Binding-site contacts:
Ligand atom C1 contacts residue TYR177 of chain 1.A at 4.2 Å (hydrophobic).
Ligand atom C1 contacts residue PRO146 of chain 1.A at 4.2 Å (hydrophobic).
Ligand atom C35 contacts residue ARG153 of chain 1.A at 4.1 Å.
Ligand atom C18 contacts residue TRP151 of chain 1.A at 4.1 Å (hydrophobic).
Ligand atom C15 contacts residue TRP151 of chain 1.A at 3.9 Å (hydrophobic).
Ligand atom C12 contacts residue ALA180 of chain 1.A at 4.3 Å (hydrophobic).
Ligand atom O49 contacts residue ASP154 of chain 1.A at 4.0 Å.
Ligand atom C18 contacts residue TYR177 of chain 1.A at 4.2 Å (hydrophobic).
Ligand atom C0 contacts residue ILE184 of chain 1.A at 4.0 Å (hydrophobic).
Ligand atom C35 contacts residue TRP151 of chain 1.A at 3.7 Å (hydrophobic).
Ligand atom O49 contacts residue ASN174 of chain 1.A at 4.1 Å.
Ligand atom C40 contacts residue ASN174 of chain 1.A at 3.7 Å.
Ligand atom C35 contacts residue ASN174 of chain 1.A at 3.6 Å.
Ligand atom C24 contacts residue ALA176 of chain 1.A at 4.0 Å (hydrophobic).
Ligand atom O63 contacts residue TRP151 of chain 1.A at 3.9 Å.
Ligand atom C12 contacts residue TRP151 of chain 1.A at 4.5 Å (hydrophobic).
Ligand atom C1 contacts residue SER181 of chain 1.A at 4.0 Å.
Ligand atom C0 contacts residue PRO146 of chain 1.A at 4.1 Å (hydrophobic).
Ligand atom C12 contacts residue TYR177 of chain 1.A at 3.6 Å (hydrophobic).
Ligand atom C0 contacts residue VAL142 of chain 1.A at 4.0 Å (hydrophobic).
Ligand atom C9 contacts residue TRP151 of chain 1.A at 4.3 Å (hydrophobic).
Ligand atom O63 contacts residue HIS150 of chain 1.A at 4.2 Å.
Ligand atom N33 contacts residue ASN174 of chain 1.A at 4.1 Å.
Ligand atom C24 contacts residue TRP151 of chain 1.A at 4.1 Å (hydrophobic).
Ligand atom C41 contacts residue ASN174 of chain 1.A at 3.9 Å.
Ligand atom C41 contacts residue ALA176 of chain 1.A at 4.2 Å (hydrophobic).
Ligand atom C27 contacts residue TRP151 of chain 1.A at 3.4 Å (hydrophobic).
Ligand atom C30 contacts residue ASN174 of chain 1.A at 4.4 Å.
Ligand atom C27 contacts residue ASN174 of chain 1.A at 4.1 Å.
Ligand atom C9 contacts residue PRO146 of chain 1.A at 4.5 Å (hydrophobic).
Ligand atom O47 contacts residue GLU155 of chain 1.A at 3.9 Å.
Ligand atom C21 contacts residue TRP151 of chain 1.A at 4.0 Å (hydrophobic).
Ligand atom O34 contacts residue ALA176 of chain 1.A at 4.5 Å.

Sequence of chain 1.A:
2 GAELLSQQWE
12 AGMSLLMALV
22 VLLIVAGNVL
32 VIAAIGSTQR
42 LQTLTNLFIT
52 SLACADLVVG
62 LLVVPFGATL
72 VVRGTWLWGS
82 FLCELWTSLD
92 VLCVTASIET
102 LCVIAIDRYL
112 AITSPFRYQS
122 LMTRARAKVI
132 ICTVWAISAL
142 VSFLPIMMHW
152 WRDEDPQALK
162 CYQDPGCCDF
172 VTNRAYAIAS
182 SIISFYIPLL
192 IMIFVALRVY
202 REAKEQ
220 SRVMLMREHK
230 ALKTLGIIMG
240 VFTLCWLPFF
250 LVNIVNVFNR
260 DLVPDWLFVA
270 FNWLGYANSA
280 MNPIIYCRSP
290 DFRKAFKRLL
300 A

A protein and the small-molecule ligand that binds it are described below.
Small molecule (SMILES): CCCCCCCCCC(=O)N(CCO)C[C@@H](O)[C@@H](O)[C@@H](O)[C@@H](O)CO